The small molecule below binds the protein below.
Small molecule (SMILES): CC(=O)N[C@H]1[C@H](O[C@H]2[C@H](O)[C@@H](NC(C)=O)CO[C@@H]2CO)O[C@H](CO)[C@@H](O)[C@@H]1O

Sequence of chain 1.D:
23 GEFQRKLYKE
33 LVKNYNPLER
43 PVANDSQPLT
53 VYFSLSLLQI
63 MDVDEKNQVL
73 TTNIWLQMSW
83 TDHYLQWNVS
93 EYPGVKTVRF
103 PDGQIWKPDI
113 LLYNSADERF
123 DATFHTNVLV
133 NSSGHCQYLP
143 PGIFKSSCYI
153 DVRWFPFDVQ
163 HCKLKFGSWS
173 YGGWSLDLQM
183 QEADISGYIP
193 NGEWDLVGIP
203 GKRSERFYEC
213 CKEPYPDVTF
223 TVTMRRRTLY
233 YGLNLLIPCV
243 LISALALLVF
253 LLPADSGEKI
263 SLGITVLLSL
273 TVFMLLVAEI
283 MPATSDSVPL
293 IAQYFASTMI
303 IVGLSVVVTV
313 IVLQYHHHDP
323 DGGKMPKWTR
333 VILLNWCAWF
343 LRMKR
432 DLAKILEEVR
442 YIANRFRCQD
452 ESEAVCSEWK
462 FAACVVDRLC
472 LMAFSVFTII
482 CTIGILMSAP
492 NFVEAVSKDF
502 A

Binding-site contacts:
Ligand atom C8 contacts residue SER134 of chain 1.D at 3.9 Å.
Ligand atom C7 contacts residue ASN133 of chain 1.D at 3.9 Å.
Ligand atom C2 contacts residue ASN133 of chain 1.D at 2.6 Å.
Ligand atom C8 contacts residue SER135 of chain 1.D at 3.9 Å.
Ligand atom C5 contacts residue HIS137 of chain 1.D at 4.3 Å.
Ligand atom C1 contacts residue HIS137 of chain 1.D at 3.4 Å.
Ligand atom O7 contacts residue ASN133 of chain 1.D at 4.2 Å.
Ligand atom C1 contacts residue SER135 of chain 1.D at 4.0 Å.
Ligand atom C8 contacts residue HIS137 of chain 1.D at 4.0 Å.
Ligand atom C2 contacts residue SER135 of chain 1.D at 4.3 Å.
Ligand atom N2 contacts residue ASN133 of chain 1.D at 2.9 Å (h-bond).
Ligand atom N2 contacts residue SER135 of chain 1.D at 3.6 Å.
Ligand atom O5 contacts residue ASN133 of chain 1.D at 2.4 Å (h-bond).
Ligand atom O5 contacts residue HIS137 of chain 1.D at 3.8 Å.
Ligand atom O6 contacts residue ASN133 of chain 1.D at 4.5 Å.
Ligand atom C1 contacts residue ASN133 of chain 1.D at 1.4 Å.
Ligand atom C3 contacts residue ASN133 of chain 1.D at 3.8 Å.
Ligand atom C4 contacts residue ASN133 of chain 1.D at 4.3 Å.
Ligand atom C5 contacts residue ASN133 of chain 1.D at 3.6 Å.